This small molecule binds to this protein.
Small molecule (SMILES): OC[C@H]1O[C@H](O)[C@H](O)[C@@H](O)[C@H]1O

Binding-site contacts:
Ligand atom O3 contacts residue CA1 of chain 1.N at 2.4 Å.
Ligand atom O4 contacts residue TYR36 of chain 1.C at 3.1 Å (h-bond).
Ligand atom C2 contacts residue ASN107 of chain 1.C at 3.9 Å.
Ligand atom O3 contacts residue GAL1 of chain 1.P at 0.0 Å (h-bond).
Ligand atom C1 contacts residue GAL1 of chain 1.P at 0.0 Å.
Ligand atom C3 contacts residue TYR36 of chain 1.C at 3.9 Å (hydrophobic).
Ligand atom C6 contacts residue HIS50 of chain 1.C at 3.6 Å.
Ligand atom C6 contacts residue ASP100 of chain 1.C at 3.4 Å.
Ligand atom C4 contacts residue THR104 of chain 1.C at 3.5 Å.
Ligand atom C6 contacts residue GLN53 of chain 1.C at 3.7 Å.
Ligand atom O4 contacts residue THR104 of chain 1.C at 3.5 Å (h-bond).
Ligand atom C5 contacts residue GAL1 of chain 1.P at 0.0 Å.
Ligand atom O6 contacts residue GLN53 of chain 1.C at 2.6 Å (h-bond).
Ligand atom O4 contacts residue ASP100 of chain 1.C at 2.6 Å (salt-bridge).
Ligand atom C4 contacts residue ASP100 of chain 1.C at 3.5 Å.
Ligand atom O3 contacts residue THR104 of chain 1.C at 3.4 Å (h-bond).
Ligand atom C6 contacts residue VAL101 of chain 1.C at 3.8 Å (hydrophobic).
Ligand atom O2 contacts residue ASN107 of chain 1.C at 3.1 Å (h-bond).
Ligand atom C5 contacts residue GLN53 of chain 1.C at 3.7 Å.
Ligand atom C6 contacts residue GAL1 of chain 1.P at 0.0 Å.
Ligand atom O2 contacts residue GAL1 of chain 1.P at 0.0 Å (h-bond).
Ligand atom C4 contacts residue CA1 of chain 1.N at 3.4 Å.
Ligand atom C3 contacts residue GAL1 of chain 1.P at 0.0 Å.
Ligand atom C1 contacts residue TYR36 of chain 1.C at 3.9 Å (hydrophobic).
Ligand atom O6 contacts residue HIS50 of chain 1.C at 2.8 Å (h-bond).
Ligand atom C2 contacts residue TYR36 of chain 1.C at 3.5 Å (hydrophobic).
Ligand atom C3 contacts residue ASN107 of chain 1.C at 4.0 Å.
Ligand atom C2 contacts residue GAL1 of chain 1.P at 0.0 Å.
Ligand atom O1 contacts residue GAL1 of chain 1.P at 1.4 Å.
Ligand atom C2 contacts residue CA1 of chain 1.N at 4.0 Å.
Ligand atom O4 contacts residue CA1 of chain 1.N at 2.5 Å.
Ligand atom O3 contacts residue TYR36 of chain 1.C at 3.4 Å (h-bond).
Ligand atom O3 contacts residue ASN107 of chain 1.C at 3.0 Å (h-bond).
Ligand atom C4 contacts residue GAL1 of chain 1.P at 0.0 Å.
Ligand atom O6 contacts residue GAL1 of chain 1.P at 0.0 Å (h-bond).
Ligand atom C3 contacts residue CA1 of chain 1.N at 3.4 Å.
Ligand atom O4 contacts residue GAL1 of chain 1.P at 0.0 Å (h-bond).
Ligand atom O5 contacts residue TYR36 of chain 1.C at 3.5 Å.
Ligand atom O5 contacts residue HIS50 of chain 1.C at 3.3 Å (h-bond).
Ligand atom O5 contacts residue GAL1 of chain 1.P at 0.0 Å (h-bond).

Sequence of chain 1.C:
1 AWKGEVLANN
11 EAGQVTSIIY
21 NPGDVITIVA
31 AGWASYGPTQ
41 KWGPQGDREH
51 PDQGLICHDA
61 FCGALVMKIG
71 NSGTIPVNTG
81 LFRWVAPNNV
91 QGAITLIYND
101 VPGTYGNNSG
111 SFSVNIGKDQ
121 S